Binding-site contacts:
Ligand atom C2 contacts residue ASN265 of chain 1.A at 4.0 Å.
Ligand atom O1 contacts residue GLY111 of chain 1.A at 3.1 Å.
Ligand atom C3 contacts residue ILE203 of chain 1.A at 4.4 Å (hydrophobic).
Ligand atom C4 contacts residue ILE203 of chain 1.A at 4.1 Å (hydrophobic).
Ligand atom C2 contacts residue HIS294 of chain 1.A at 4.3 Å.
Ligand atom C5 contacts residue ILE203 of chain 1.A at 3.9 Å (hydrophobic).
Ligand atom O2 contacts residue ALA113 of chain 1.A at 4.3 Å.
Ligand atom C4 contacts residue GLY267 of chain 1.A at 4.1 Å.
Ligand atom O4 contacts residue ALA113 of chain 1.A at 4.1 Å.
Ligand atom C6 contacts residue HIS294 of chain 1.A at 4.1 Å.
Ligand atom C1 contacts residue GLN264 of chain 1.A at 3.6 Å.
Ligand atom C2 contacts residue SER266 of chain 1.A at 3.9 Å.
Ligand atom C6 contacts residue ILE203 of chain 1.A at 3.9 Å (hydrophobic).
Ligand atom C2 contacts residue GLY267 of chain 1.A at 3.9 Å.
Ligand atom O3 contacts residue ASN265 of chain 1.A at 3.0 Å (h-bond).
Ligand atom O3 contacts residue GLN264 of chain 1.A at 4.1 Å.
Ligand atom C1 contacts residue ASN265 of chain 1.A at 3.8 Å.
Ligand atom C1 contacts residue GLY111 of chain 1.A at 3.6 Å.
Ligand atom O3 contacts residue SER266 of chain 1.A at 3.3 Å (h-bond).
Ligand atom O4 contacts residue SER291 of chain 1.A at 3.9 Å.
Ligand atom C4 contacts residue SER291 of chain 1.A at 3.8 Å.
Ligand atom C6 contacts residue ALA113 of chain 1.A at 4.1 Å (hydrophobic).
Ligand atom O1 contacts residue THR112 of chain 1.A at 3.0 Å (h-bond).
Ligand atom O2 contacts residue THR112 of chain 1.A at 2.9 Å (h-bond).
Ligand atom C2 contacts residue GLN264 of chain 1.A at 3.8 Å.
Ligand atom O1 contacts residue HIS294 of chain 1.A at 3.8 Å.
Ligand atom C5 contacts residue ILE47 of chain 1.A at 3.8 Å (hydrophobic).
Ligand atom O3 contacts residue GLY267 of chain 1.A at 2.8 Å (h-bond).
Ligand atom O2 contacts residue GLY111 of chain 1.A at 3.5 Å.
Ligand atom O1 contacts residue GLN264 of chain 1.A at 3.6 Å (h-bond).
Ligand atom C6 contacts residue ASN295 of chain 1.A at 3.9 Å.
Ligand atom O4 contacts residue ASN295 of chain 1.A at 2.8 Å (h-bond).
Ligand atom C1 contacts residue THR112 of chain 1.A at 3.4 Å.
Ligand atom C5 contacts residue THR112 of chain 1.A at 4.0 Å.
Ligand atom O2 contacts residue GLN264 of chain 1.A at 4.3 Å.
Ligand atom O3 contacts residue LEU268 of chain 1.A at 4.3 Å.
Ligand atom O4 contacts residue HIS294 of chain 1.A at 2.9 Å (h-bond).
Ligand atom O1 contacts residue ALA113 of chain 1.A at 3.1 Å (h-bond).
Ligand atom O2 contacts residue ASN265 of chain 1.A at 3.5 Å.
Ligand atom C1 contacts residue ALA113 of chain 1.A at 4.1 Å (hydrophobic).

Sequence of chain 1.A:
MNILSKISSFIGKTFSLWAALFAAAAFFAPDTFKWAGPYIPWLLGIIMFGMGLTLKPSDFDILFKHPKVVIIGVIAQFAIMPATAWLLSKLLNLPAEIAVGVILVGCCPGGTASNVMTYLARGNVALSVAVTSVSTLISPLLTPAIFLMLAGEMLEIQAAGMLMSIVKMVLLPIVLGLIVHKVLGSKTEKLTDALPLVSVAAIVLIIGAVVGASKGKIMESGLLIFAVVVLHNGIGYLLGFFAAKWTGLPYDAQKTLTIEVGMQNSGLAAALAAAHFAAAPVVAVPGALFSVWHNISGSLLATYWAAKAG

The small molecule below binds the protein below.
Small molecule (SMILES): CC(C)(CO)[C@@H](O)C(=O)[O-]